Sequence of chain 1.A:
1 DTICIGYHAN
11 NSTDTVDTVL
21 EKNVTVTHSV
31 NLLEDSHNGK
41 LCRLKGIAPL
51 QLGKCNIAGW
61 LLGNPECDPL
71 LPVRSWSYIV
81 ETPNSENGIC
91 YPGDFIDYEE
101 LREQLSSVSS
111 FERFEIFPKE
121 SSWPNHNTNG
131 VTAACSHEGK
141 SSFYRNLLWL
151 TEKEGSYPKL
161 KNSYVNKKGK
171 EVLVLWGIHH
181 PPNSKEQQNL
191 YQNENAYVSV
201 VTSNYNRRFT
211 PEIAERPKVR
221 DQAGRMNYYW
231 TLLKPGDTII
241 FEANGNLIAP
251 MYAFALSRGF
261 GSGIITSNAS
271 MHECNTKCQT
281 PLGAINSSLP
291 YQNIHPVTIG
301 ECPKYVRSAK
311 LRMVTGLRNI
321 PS

Binding-site contacts:
Ligand atom N2 contacts residue ASN268 of chain 1.A at 2.9 Å (h-bond).
Ligand atom C3 contacts residue ASN268 of chain 1.A at 3.5 Å.
Ligand atom O5 contacts residue ASN268 of chain 1.A at 2.2 Å (h-bond).
Ligand atom C5 contacts residue ASN268 of chain 1.A at 3.5 Å.
Ligand atom O7 contacts residue ASN268 of chain 1.A at 2.6 Å (h-bond).
Ligand atom O3 contacts residue ASN268 of chain 1.A at 4.5 Å.
Ligand atom C8 contacts residue ASN268 of chain 1.A at 4.4 Å.
Ligand atom C6 contacts residue ASN268 of chain 1.A at 4.5 Å.
Ligand atom C2 contacts residue ASN268 of chain 1.A at 2.2 Å.
Ligand atom C7 contacts residue ASN268 of chain 1.A at 3.0 Å.
Ligand atom C4 contacts residue ASN268 of chain 1.A at 3.9 Å.
Ligand atom C1 contacts residue ASN268 of chain 1.A at 1.4 Å.

A protein and the small-molecule ligand that binds it are described below.
Small molecule (SMILES): CC(=O)N[C@@H]1[C@@H](O)[C@H](O)[C@@H](CO)O[C@H]1O